Sequence of chain 1.C:
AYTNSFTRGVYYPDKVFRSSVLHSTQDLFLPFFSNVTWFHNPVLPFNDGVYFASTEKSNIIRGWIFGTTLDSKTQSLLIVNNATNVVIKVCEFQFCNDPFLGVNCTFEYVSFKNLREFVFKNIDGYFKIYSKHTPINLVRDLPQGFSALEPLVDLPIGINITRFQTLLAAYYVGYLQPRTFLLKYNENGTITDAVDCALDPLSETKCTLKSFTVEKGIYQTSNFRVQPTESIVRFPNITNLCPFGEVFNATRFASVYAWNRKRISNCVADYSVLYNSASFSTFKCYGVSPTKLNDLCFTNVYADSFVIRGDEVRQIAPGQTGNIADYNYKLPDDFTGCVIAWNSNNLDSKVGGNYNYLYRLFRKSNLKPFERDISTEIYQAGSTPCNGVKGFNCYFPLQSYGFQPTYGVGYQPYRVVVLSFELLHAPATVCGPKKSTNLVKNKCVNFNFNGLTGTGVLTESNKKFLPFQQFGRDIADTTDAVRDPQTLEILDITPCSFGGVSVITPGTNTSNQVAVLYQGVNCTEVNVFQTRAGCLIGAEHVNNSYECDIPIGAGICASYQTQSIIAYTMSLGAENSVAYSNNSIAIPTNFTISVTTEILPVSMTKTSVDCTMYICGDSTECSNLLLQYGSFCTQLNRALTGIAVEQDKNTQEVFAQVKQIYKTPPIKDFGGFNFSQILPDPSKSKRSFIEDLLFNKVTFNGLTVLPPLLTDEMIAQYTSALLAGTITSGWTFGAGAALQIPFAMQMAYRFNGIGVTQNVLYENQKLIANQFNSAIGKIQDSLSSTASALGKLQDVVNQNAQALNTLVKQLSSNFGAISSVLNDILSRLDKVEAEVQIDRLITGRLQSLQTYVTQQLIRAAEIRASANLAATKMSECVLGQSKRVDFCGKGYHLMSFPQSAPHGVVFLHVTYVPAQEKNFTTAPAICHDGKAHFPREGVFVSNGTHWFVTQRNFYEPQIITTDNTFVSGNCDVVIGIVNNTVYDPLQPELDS

This small molecule binds to this protein.
Small molecule (SMILES): CC(=O)N[C@H]1[C@H](O[C@H]2[C@H](O)[C@@H](NC(C)=O)CO[C@@H]2CO)O[C@H](CO)[C@@H](O)[C@@H]1O

Binding-site contacts:
Ligand atom C5 contacts residue GLN804 of chain 1.C at 3.7 Å.
Ligand atom O5 contacts residue GLN804 of chain 1.C at 3.7 Å.
Ligand atom C3 contacts residue ASN801 of chain 1.C at 3.8 Å.
Ligand atom O6 contacts residue GLN804 of chain 1.C at 2.9 Å (h-bond).
Ligand atom C5 contacts residue SER803 of chain 1.C at 4.1 Å.
Ligand atom C7 contacts residue ASN801 of chain 1.C at 3.6 Å.
Ligand atom O5 contacts residue SER803 of chain 1.C at 3.8 Å.
Ligand atom C1 contacts residue SER803 of chain 1.C at 3.5 Å.
Ligand atom N2 contacts residue ASN801 of chain 1.C at 3.0 Å (h-bond).
Ligand atom C1 contacts residue ASN801 of chain 1.C at 1.4 Å.
Ligand atom C4 contacts residue ASN801 of chain 1.C at 4.2 Å.
Ligand atom O5 contacts residue ASN801 of chain 1.C at 2.3 Å (h-bond).
Ligand atom O7 contacts residue ASN801 of chain 1.C at 3.7 Å.
Ligand atom C5 contacts residue ASN801 of chain 1.C at 3.7 Å.
Ligand atom C6 contacts residue GLN804 of chain 1.C at 3.2 Å.
Ligand atom C2 contacts residue ASN801 of chain 1.C at 2.5 Å.